Sequence of chain 1.A:
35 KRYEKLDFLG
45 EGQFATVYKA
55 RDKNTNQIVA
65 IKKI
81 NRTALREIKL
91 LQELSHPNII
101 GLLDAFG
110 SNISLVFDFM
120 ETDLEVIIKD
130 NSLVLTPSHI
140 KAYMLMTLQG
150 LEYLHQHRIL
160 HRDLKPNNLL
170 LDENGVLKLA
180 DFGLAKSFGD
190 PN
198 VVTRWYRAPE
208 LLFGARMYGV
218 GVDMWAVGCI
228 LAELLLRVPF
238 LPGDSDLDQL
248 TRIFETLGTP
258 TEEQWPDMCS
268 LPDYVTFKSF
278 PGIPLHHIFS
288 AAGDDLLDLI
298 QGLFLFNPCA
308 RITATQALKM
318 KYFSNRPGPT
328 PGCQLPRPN

This small molecule binds to this protein.
Small molecule (SMILES): CC1(C)CC[C@H](Nc2ncc(C(F)(F)F)c(-c3c[nH]c4c(P(C)(C)=O)c(C#N)ccc34)n2)CN1

Binding-site contacts:
Ligand atom O28 contacts residue ASP180 of chain 1.A at 3.4 Å (salt-bridge).
Ligand atom C6 contacts residue MET119 of chain 1.A at 3.7 Å (hydrophobic).
Ligand atom C12 contacts residue ALA64 of chain 1.A at 3.6 Å (hydrophobic).
Ligand atom C12 contacts residue ASP117 of chain 1.A at 3.5 Å.
Ligand atom F32 contacts residue LYS66 of chain 1.A at 3.5 Å.
Ligand atom F32 contacts residue PHE116 of chain 1.A at 3.6 Å.
Ligand atom C24 contacts residue LEU43 of chain 1.A at 3.4 Å (hydrophobic).
Ligand atom C7 contacts residue ASP122 of chain 1.A at 3.8 Å.
Ligand atom C3 contacts residue THR121 of chain 1.A at 3.3 Å.
Ligand atom C22 contacts residue GLY44 of chain 1.A at 3.5 Å.
Ligand atom N11 contacts residue MET119 of chain 1.A at 3.3 Å (h-bond).
Ligand atom F34 contacts residue LEU169 of chain 1.A at 3.8 Å.
Ligand atom C10 contacts residue MET119 of chain 1.A at 3.7 Å (hydrophobic).
Ligand atom N18 contacts residue LYS66 of chain 1.A at 3.8 Å.
Ligand atom F33 contacts residue ASP117 of chain 1.A at 3.6 Å.
Ligand atom N23 contacts residue GLY44 of chain 1.A at 3.0 Å.
Ligand atom C29 contacts residue PHE48 of chain 1.A at 3.4 Å (hydrophobic).
Ligand atom C22 contacts residue GLU45 of chain 1.A at 3.8 Å.
Ligand atom C1 contacts residue ASP122 of chain 1.A at 3.8 Å.
Ligand atom C17 contacts residue ASP180 of chain 1.A at 3.4 Å.
Ligand atom C5 contacts residue MET119 of chain 1.A at 3.5 Å (hydrophobic).
Ligand atom F34 contacts residue ALA179 of chain 1.A at 3.9 Å.
Ligand atom C3 contacts residue GLU120 of chain 1.A at 3.3 Å.
Ligand atom F33 contacts residue ILE100 of chain 1.A at 3.7 Å.
Ligand atom N9 contacts residue MET119 of chain 1.A at 2.9 Å (h-bond).
Ligand atom C20 contacts residue VAL51 of chain 1.A at 3.6 Å (hydrophobic).
Ligand atom O28 contacts residue PHE48 of chain 1.A at 3.5 Å.
Ligand atom C19 contacts residue VAL51 of chain 1.A at 3.8 Å (hydrophobic).
Ligand atom N23 contacts residue GLU45 of chain 1.A at 2.9 Å (salt-bridge).
Ligand atom N18 contacts residue ASP180 of chain 1.A at 3.1 Å (salt-bridge).
Ligand atom O28 contacts residue LYS66 of chain 1.A at 3.8 Å.
Ligand atom C2 contacts residue ASP122 of chain 1.A at 3.6 Å.
Ligand atom C5 contacts residue GLU120 of chain 1.A at 3.9 Å.
Ligand atom N8 contacts residue ASP122 of chain 1.A at 3.0 Å (salt-bridge).
Ligand atom C3 contacts residue ASP122 of chain 1.A at 3.4 Å.
Ligand atom C21 contacts residue VAL51 of chain 1.A at 3.6 Å (hydrophobic).
Ligand atom C26 contacts residue VAL51 of chain 1.A at 3.7 Å (hydrophobic).
Ligand atom C25 contacts residue VAL51 of chain 1.A at 3.6 Å (hydrophobic).
Ligand atom F33 contacts residue PHE116 of chain 1.A at 3.0 Å.
Ligand atom C24 contacts residue VAL51 of chain 1.A at 3.8 Å (hydrophobic).